A protein and the small-molecule ligand that binds it are described below.
Small molecule (SMILES): CC(C)(Cc1nc(-c2ccc(O)cn2)no1)C(=O)NC1=C(C(=O)O)CCCC1

Sequence of chain 1.A:
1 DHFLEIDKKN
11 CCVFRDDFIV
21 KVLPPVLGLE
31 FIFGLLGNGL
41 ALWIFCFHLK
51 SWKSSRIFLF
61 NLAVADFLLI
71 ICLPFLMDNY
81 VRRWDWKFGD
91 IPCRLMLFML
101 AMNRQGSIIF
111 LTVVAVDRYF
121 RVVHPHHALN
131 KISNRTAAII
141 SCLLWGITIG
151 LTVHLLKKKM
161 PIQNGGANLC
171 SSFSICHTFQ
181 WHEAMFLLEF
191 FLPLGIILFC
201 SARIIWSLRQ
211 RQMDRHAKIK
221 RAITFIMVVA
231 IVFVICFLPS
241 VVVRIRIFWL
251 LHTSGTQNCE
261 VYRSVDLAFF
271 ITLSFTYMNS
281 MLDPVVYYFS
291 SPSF

Binding-site contacts:
Ligand atom C22 contacts residue TYR277 of chain 1.A at 3.4 Å (hydrophobic).
Ligand atom N06 contacts residue ALA101 of chain 1.A at 3.1 Å.
Ligand atom C27 contacts residue TRP84 of chain 1.A at 3.7 Å (hydrophobic).
Ligand atom C28 contacts residue SER171 of chain 1.A at 3.8 Å.
Ligand atom C26 contacts residue TYR80 of chain 1.A at 3.5 Å (hydrophobic).
Ligand atom C28 contacts residue LEU97 of chain 1.A at 3.8 Å (hydrophobic).
Ligand atom C05 contacts residue LEU155 of chain 1.A at 3.7 Å (hydrophobic).
Ligand atom O12 contacts residue GLN105 of chain 1.A at 2.6 Å (h-bond).
Ligand atom O24 contacts residue TYR277 of chain 1.A at 2.6 Å (h-bond).
Ligand atom C01 contacts residue SER172 of chain 1.A at 2.9 Å.
Ligand atom O24 contacts residue ARG104 of chain 1.A at 2.7 Å (salt-bridge).
Ligand atom C17 contacts residue SER172 of chain 1.A at 3.1 Å.
Ligand atom N15 contacts residue LEU155 of chain 1.A at 3.3 Å.
Ligand atom N19 contacts residue LEU97 of chain 1.A at 3.5 Å.
Ligand atom C03 contacts residue PHE173 of chain 1.A at 3.5 Å (hydrophobic).
Ligand atom O16 contacts residue LEU155 of chain 1.A at 3.1 Å.
Ligand atom C25 contacts residue TYR277 of chain 1.A at 3.2 Å (hydrophobic).
Ligand atom C10 contacts residue LEU151 of chain 1.A at 3.5 Å (hydrophobic).
Ligand atom C01 contacts residue PHE173 of chain 1.A at 3.2 Å (hydrophobic).
Ligand atom C05 contacts residue ALA101 of chain 1.A at 3.6 Å (hydrophobic).
Ligand atom O18 contacts residue SER172 of chain 1.A at 2.6 Å (h-bond).
Ligand atom N15 contacts residue HIS182 of chain 1.A at 3.4 Å.
Ligand atom C22 contacts residue ARG104 of chain 1.A at 3.3 Å.
Ligand atom C22 contacts residue LEU100 of chain 1.A at 3.5 Å (hydrophobic).
Ligand atom O18 contacts residue PHE173 of chain 1.A at 2.9 Å (h-bond).
Ligand atom C26 contacts residue TRP84 of chain 1.A at 3.5 Å (hydrophobic).
Ligand atom C11 contacts residue GLN105 of chain 1.A at 3.2 Å.
Ligand atom C05 contacts residue SER172 of chain 1.A at 3.6 Å.
Ligand atom C07 contacts residue ALA101 of chain 1.A at 3.6 Å (hydrophobic).
Ligand atom O23 contacts residue LEU100 of chain 1.A at 3.0 Å.
Ligand atom O12 contacts residue MET185 of chain 1.A at 3.4 Å.
Ligand atom O23 contacts residue ARG104 of chain 1.A at 2.7 Å (salt-bridge).
Ligand atom C13 contacts residue GLN105 of chain 1.A at 3.0 Å.
Ligand atom C20 contacts residue LEU100 of chain 1.A at 3.7 Å (hydrophobic).
Ligand atom C09 contacts residue HIS182 of chain 1.A at 3.7 Å.
Ligand atom O16 contacts residue SER172 of chain 1.A at 3.3 Å (h-bond).
Ligand atom O24 contacts residue LEU273 of chain 1.A at 3.5 Å.
Ligand atom C02 contacts residue SER172 of chain 1.A at 3.1 Å.
Ligand atom C04 contacts residue SER172 of chain 1.A at 3.1 Å.
Ligand atom C03 contacts residue ARG104 of chain 1.A at 3.0 Å.